The small molecule below binds the protein below.
Small molecule (SMILES): Cc1c2c(c(O)c3c(O)cccc13)C(=O)[C@]1(O)C(=O)C(C(N)=O)=C(O)[C@@H](N(C)C)[C@@H]1C2

Sequence of chain 1.B:
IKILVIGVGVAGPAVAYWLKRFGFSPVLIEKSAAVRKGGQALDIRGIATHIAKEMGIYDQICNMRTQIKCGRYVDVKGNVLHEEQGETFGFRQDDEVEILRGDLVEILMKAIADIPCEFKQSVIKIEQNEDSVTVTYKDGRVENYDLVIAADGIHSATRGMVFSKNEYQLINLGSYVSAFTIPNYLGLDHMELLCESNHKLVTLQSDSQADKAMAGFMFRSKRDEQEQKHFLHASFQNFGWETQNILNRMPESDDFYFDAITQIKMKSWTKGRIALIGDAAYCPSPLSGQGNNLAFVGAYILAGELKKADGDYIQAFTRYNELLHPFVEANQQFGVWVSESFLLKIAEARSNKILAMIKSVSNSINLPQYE

Binding-site contacts:
Ligand atom C9 contacts residue GLN65 of chain 1.B at 3.1 Å.
Ligand atom C9 contacts residue VAL202 of chain 1.B at 3.8 Å (hydrophobic).
Ligand atom C7 contacts residue GLN65 of chain 1.B at 3.1 Å.
Ligand atom O1 contacts residue MET243 of chain 1.B at 3.6 Å.
Ligand atom C10 contacts residue GLN65 of chain 1.B at 3.2 Å.
Ligand atom N21 contacts residue VAL369 of chain 1.B at 3.5 Å.
Ligand atom O21 contacts residue LEU226 of chain 1.B at 3.1 Å.
Ligand atom C61 contacts residue MET243 of chain 1.B at 4.1 Å (hydrophobic).
Ligand atom C1A contacts residue MET243 of chain 1.B at 3.7 Å (hydrophobic).
Ligand atom O10 contacts residue GLN65 of chain 1.B at 4.0 Å.
Ligand atom C1B contacts residue MET243 of chain 1.B at 3.9 Å (hydrophobic).
Ligand atom C51 contacts residue MET243 of chain 1.B at 4.0 Å (hydrophobic).
Ligand atom C21 contacts residue LEU226 of chain 1.B at 3.5 Å (hydrophobic).
Ligand atom C8 contacts residue GLN65 of chain 1.B at 3.0 Å.
Ligand atom C8 contacts residue VAL202 of chain 1.B at 3.8 Å (hydrophobic).
Ligand atom O10 contacts residue FAD1 of chain 1.K at 3.1 Å (h-bond).
Ligand atom C9 contacts residue FAD1 of chain 1.K at 3.8 Å.
Ligand atom C11 contacts residue GLN65 of chain 1.B at 4.2 Å.
Ligand atom C12 contacts residue PRO317 of chain 1.B at 4.2 Å (hydrophobic).
Ligand atom O12 contacts residue PRO317 of chain 1.B at 3.3 Å (h-bond).
Ligand atom C2 contacts residue LEU226 of chain 1.B at 4.1 Å (hydrophobic).
Ligand atom C8 contacts residue SER203 of chain 1.B at 4.1 Å.
Ligand atom O1 contacts residue VAL369 of chain 1.B at 4.2 Å.
Ligand atom C6 contacts residue GLN65 of chain 1.B at 4.1 Å.
Ligand atom O11 contacts residue PRO317 of chain 1.B at 2.9 Å (h-bond).
Ligand atom C1A contacts residue GLN65 of chain 1.B at 3.2 Å.
Ligand atom C62 contacts residue THR228 of chain 1.B at 3.4 Å.
Ligand atom O3 contacts residue ILE392 of chain 1.B at 3.5 Å.
Ligand atom N21 contacts residue LEU318 of chain 1.B at 4.0 Å.
Ligand atom C42 contacts residue LEU219 of chain 1.B at 3.3 Å (hydrophobic).
Ligand atom O10 contacts residue PRO317 of chain 1.B at 3.9 Å.
Ligand atom C10 contacts residue VAL202 of chain 1.B at 4.2 Å (hydrophobic).
Ligand atom C11 contacts residue PRO317 of chain 1.B at 3.9 Å (hydrophobic).
Ligand atom C10 contacts residue FAD1 of chain 1.K at 3.9 Å.
Ligand atom O11 contacts residue MET243 of chain 1.B at 4.0 Å.
Ligand atom O1 contacts residue LEU318 of chain 1.B at 3.2 Å.
Ligand atom N21 contacts residue LEU226 of chain 1.B at 3.9 Å.
Ligand atom C61 contacts residue GLN65 of chain 1.B at 3.2 Å.
Ligand atom C11 contacts residue MET243 of chain 1.B at 3.6 Å (hydrophobic).
Ligand atom C7 contacts residue GLY241 of chain 1.B at 4.0 Å.